Sequence of chain 1.D:
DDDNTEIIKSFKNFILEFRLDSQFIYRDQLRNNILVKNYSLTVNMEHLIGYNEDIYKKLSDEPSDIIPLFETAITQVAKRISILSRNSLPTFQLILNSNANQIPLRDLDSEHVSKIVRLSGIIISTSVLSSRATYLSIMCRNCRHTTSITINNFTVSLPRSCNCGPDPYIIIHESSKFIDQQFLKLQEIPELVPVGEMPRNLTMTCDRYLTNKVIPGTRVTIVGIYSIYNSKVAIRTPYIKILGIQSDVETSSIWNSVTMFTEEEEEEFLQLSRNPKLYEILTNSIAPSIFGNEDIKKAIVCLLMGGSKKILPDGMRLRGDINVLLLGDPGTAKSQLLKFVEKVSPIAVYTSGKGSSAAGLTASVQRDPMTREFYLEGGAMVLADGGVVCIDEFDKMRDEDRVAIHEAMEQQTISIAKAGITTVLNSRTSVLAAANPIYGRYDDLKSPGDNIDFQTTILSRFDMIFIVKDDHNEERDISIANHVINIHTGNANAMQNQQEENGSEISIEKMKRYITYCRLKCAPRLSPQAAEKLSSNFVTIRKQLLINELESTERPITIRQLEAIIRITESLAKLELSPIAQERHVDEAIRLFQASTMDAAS

Binding-site contacts:
Ligand atom C5' contacts residue SER412 of chain 1.B at 3.6 Å.
Ligand atom O2A contacts residue LYS415 of chain 1.B at 3.3 Å.
Ligand atom O1A contacts residue ALA414 of chain 1.B at 3.0 Å.
Ligand atom O1B contacts residue SER416 of chain 1.B at 2.4 Å (h-bond).
Ligand atom O1A contacts residue SER416 of chain 1.B at 2.8 Å (h-bond).
Ligand atom O1A contacts residue LYS415 of chain 1.B at 2.7 Å (salt-bridge).
Ligand atom O2G contacts residue ARG549 of chain 1.D at 2.6 Å (salt-bridge).
Ligand atom C5' contacts residue ARG651 of chain 1.D at 3.5 Å.
Ligand atom N6 contacts residue TYR372 of chain 1.B at 3.1 Å (h-bond).
Ligand atom PG contacts residue ARG549 of chain 1.D at 3.2 Å.
Ligand atom O2G contacts residue ASN517 of chain 1.B at 3.5 Å (h-bond).
Ligand atom C5' contacts residue ALA414 of chain 1.B at 3.3 Å (hydrophobic).
Ligand atom O5' contacts residue ARG651 of chain 1.D at 2.4 Å (salt-bridge).
Ligand atom O3G contacts residue PRO411 of chain 1.B at 3.1 Å.
Ligand atom C4' contacts residue ARG651 of chain 1.D at 3.5 Å.
Ligand atom N3 contacts residue ALA414 of chain 1.B at 3.3 Å.
Ligand atom N6 contacts residue ILE371 of chain 1.B at 3.1 Å.
Ligand atom O3G contacts residue LYS415 of chain 1.B at 3.0 Å (salt-bridge).
Ligand atom C2 contacts residue ALA414 of chain 1.B at 3.3 Å (hydrophobic).
Ligand atom O3' contacts residue ARG651 of chain 1.D at 3.1 Å (salt-bridge).
Ligand atom O1B contacts residue GLU474 of chain 1.B at 3.5 Å (salt-bridge).
Ligand atom PA contacts residue ARG651 of chain 1.D at 3.3 Å.
Ligand atom O1A contacts residue GLN417 of chain 1.B at 3.5 Å (h-bond).
Ligand atom PG contacts residue ASN517 of chain 1.B at 3.2 Å.
Ligand atom O3G contacts residue ASN517 of chain 1.B at 2.6 Å (h-bond).
Ligand atom O2A contacts residue SER412 of chain 1.B at 3.1 Å (h-bond).
Ligand atom O3A contacts residue ARG651 of chain 1.D at 3.0 Å (salt-bridge).
Ligand atom O1G contacts residue GLU474 of chain 1.B at 2.7 Å (salt-bridge).
Ligand atom O2B contacts residue LYS415 of chain 1.B at 3.1 Å.
Ligand atom N3 contacts residue ILE650 of chain 1.D at 3.5 Å.
Ligand atom C4 contacts residue ALA414 of chain 1.B at 3.5 Å (hydrophobic).
Ligand atom C2 contacts residue ILE650 of chain 1.D at 3.3 Å (hydrophobic).
Ligand atom O2G contacts residue PRO411 of chain 1.B at 3.1 Å.
Ligand atom O1G contacts residue ARG549 of chain 1.D at 2.7 Å (salt-bridge).
Ligand atom O2' contacts residue GLN417 of chain 1.B at 3.1 Å (h-bond).
Ligand atom O2A contacts residue THR413 of chain 1.B at 3.3 Å (h-bond).
Ligand atom O2' contacts residue LEU406 of chain 1.D at 3.2 Å.
Ligand atom PB contacts residue SER416 of chain 1.B at 3.2 Å.
Ligand atom O3A contacts residue SER416 of chain 1.B at 3.3 Å (h-bond).
Ligand atom O1G contacts residue ASN517 of chain 1.B at 2.3 Å (h-bond).

The protein below binds the small molecule below.
Small molecule (SMILES): Nc1ncnc2c1ncn2[C@@H]1O[C@H](CO[P](=O)(O)O[P](=O)(O)NP(=O)(O)O)[C@@H](O)[C@H]1O

Sequence of chain 1.B:
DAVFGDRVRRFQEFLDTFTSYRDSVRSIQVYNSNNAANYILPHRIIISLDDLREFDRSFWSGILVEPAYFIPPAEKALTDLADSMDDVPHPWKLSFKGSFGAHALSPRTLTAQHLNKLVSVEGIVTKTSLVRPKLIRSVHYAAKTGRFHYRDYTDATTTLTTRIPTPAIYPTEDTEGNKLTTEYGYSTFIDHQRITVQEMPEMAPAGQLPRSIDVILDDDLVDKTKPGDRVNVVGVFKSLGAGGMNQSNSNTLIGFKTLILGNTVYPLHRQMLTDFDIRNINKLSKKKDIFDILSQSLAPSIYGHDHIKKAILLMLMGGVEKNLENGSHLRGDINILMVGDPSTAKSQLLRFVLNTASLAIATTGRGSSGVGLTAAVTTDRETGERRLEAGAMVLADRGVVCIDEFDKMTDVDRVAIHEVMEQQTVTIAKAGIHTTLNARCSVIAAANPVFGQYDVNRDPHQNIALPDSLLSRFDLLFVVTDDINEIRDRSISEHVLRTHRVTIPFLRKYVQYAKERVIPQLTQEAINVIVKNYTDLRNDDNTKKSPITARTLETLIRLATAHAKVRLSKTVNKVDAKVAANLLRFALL